Sequence of chain 1.F:
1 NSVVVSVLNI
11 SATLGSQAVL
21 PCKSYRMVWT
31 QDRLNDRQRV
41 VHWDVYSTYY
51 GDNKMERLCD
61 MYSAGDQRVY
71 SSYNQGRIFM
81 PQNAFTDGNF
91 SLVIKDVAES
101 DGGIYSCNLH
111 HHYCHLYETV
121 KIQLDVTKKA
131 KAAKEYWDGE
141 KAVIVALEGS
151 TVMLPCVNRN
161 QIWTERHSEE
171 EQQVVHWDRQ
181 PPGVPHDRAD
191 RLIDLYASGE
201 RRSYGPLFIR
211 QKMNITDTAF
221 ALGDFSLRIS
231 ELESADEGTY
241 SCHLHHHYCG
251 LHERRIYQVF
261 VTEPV

Binding-site contacts:
Ligand atom C1 contacts residue SER91 of chain 1.F at 3.9 Å.
Ligand atom C8 contacts residue ASN89 of chain 1.F at 3.6 Å.
Ligand atom N2 contacts residue ASN89 of chain 1.F at 3.8 Å.
Ligand atom C1 contacts residue ASN89 of chain 1.F at 3.3 Å.
Ligand atom O7 contacts residue ASN89 of chain 1.F at 2.4 Å (h-bond).
Ligand atom C2 contacts residue ASN89 of chain 1.F at 4.1 Å.
Ligand atom O5 contacts residue ASN89 of chain 1.F at 4.3 Å.
Ligand atom C7 contacts residue ASN89 of chain 1.F at 3.1 Å.

This small molecule binds to this protein.
Small molecule (SMILES): CC(=O)N[C@@H]1[C@@H](O)[C@H](O)[C@@H](CO)O[C@H]1O